Sequence of chain 1.A:
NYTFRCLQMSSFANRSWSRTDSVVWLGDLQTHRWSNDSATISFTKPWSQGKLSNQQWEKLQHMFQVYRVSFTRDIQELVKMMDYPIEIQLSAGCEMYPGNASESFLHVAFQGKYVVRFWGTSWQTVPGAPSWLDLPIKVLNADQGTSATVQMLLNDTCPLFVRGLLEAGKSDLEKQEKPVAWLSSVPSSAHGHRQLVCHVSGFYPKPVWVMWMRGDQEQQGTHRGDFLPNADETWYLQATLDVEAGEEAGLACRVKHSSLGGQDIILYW

The small molecule below binds the protein below.
Small molecule (SMILES): CC(=O)N[C@@H]1[C@@H](O)[C@H](O)[C@@H](CO)O[C@H]1O

Binding-site contacts:
Ligand atom C1 contacts residue ALA19 of chain 1.A at 4.5 Å (hydrophobic).
Ligand atom C3 contacts residue ASN20 of chain 1.A at 3.7 Å.
Ligand atom C4 contacts residue ASN20 of chain 1.A at 4.2 Å.
Ligand atom O6 contacts residue ALA19 of chain 1.A at 4.0 Å.
Ligand atom C6 contacts residue ALA19 of chain 1.A at 4.5 Å (hydrophobic).
Ligand atom O5 contacts residue ALA19 of chain 1.A at 3.7 Å.
Ligand atom C1 contacts residue ASN20 of chain 1.A at 1.4 Å.
Ligand atom C5 contacts residue TRP23 of chain 1.A at 4.4 Å (hydrophobic).
Ligand atom C5 contacts residue ASN20 of chain 1.A at 3.7 Å.
Ligand atom O7 contacts residue ASN20 of chain 1.A at 3.4 Å (h-bond).
Ligand atom O5 contacts residue TRP23 of chain 1.A at 4.2 Å.
Ligand atom C2 contacts residue ASN20 of chain 1.A at 2.3 Å.
Ligand atom C1 contacts residue TRP23 of chain 1.A at 3.9 Å (hydrophobic).
Ligand atom N2 contacts residue ASN20 of chain 1.A at 2.7 Å (h-bond).
Ligand atom C7 contacts residue ASN20 of chain 1.A at 3.4 Å.
Ligand atom O5 contacts residue ASN20 of chain 1.A at 2.4 Å (h-bond).